The small molecule below binds the protein below.
Small molecule (SMILES): C[C@H](C[C@@H](C[C@H](C[C@@H](C[C@@H](CCN1CCCC1=O)N1CCCC1=O)N1CCCC1=O)N1CCCC1=O)N1CCCC1=O)N1CCCC1=O

Sequence of chain 8.A:
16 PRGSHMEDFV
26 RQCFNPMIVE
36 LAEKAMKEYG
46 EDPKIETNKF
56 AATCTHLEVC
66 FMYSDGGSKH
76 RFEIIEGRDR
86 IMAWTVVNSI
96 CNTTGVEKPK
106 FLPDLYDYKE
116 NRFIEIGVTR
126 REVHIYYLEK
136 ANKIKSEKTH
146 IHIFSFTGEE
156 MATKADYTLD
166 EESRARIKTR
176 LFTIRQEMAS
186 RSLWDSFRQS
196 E

Binding-site contacts:
Ligand atom C22 contacts residue ILE79 of chain 8.A at 3.9 Å (hydrophobic).
Ligand atom C23 contacts residue PHE66 of chain 8.A at 4.1 Å (hydrophobic).
Ligand atom N03 contacts residue ILE79 of chain 8.A at 4.3 Å.
Ligand atom C30 contacts residue PHE66 of chain 8.A at 3.7 Å (hydrophobic).
Ligand atom O02 contacts residue LEU36 of chain 8.A at 3.6 Å.
Ligand atom C04 contacts residue MET32 of chain 8.A at 3.6 Å (hydrophobic).
Ligand atom O02 contacts residue GLY82 of chain 8.A at 3.6 Å.
Ligand atom C24 contacts residue GLY82 of chain 8.A at 4.1 Å.
Ligand atom O06 contacts residue MET32 of chain 8.A at 3.9 Å.
Ligand atom C11 contacts residue MET32 of chain 8.A at 3.8 Å (hydrophobic).
Ligand atom C33 contacts residue ASP70 of chain 8.A at 4.4 Å.
Ligand atom C01 contacts residue MET32 of chain 8.A at 4.0 Å (hydrophobic).
Ligand atom C01 contacts residue PHE66 of chain 8.A at 4.2 Å (hydrophobic).
Ligand atom C31 contacts residue PHE66 of chain 8.A at 3.6 Å (hydrophobic).
Ligand atom O03 contacts residue MET32 of chain 8.A at 3.2 Å (h-bond).
Ligand atom C25 contacts residue ARG83 of chain 8.A at 3.8 Å.
Ligand atom C24 contacts residue ARG83 of chain 8.A at 4.2 Å.
Ligand atom C23 contacts residue GLY82 of chain 8.A at 4.2 Å.
Ligand atom O04 contacts residue MET32 of chain 8.A at 3.0 Å.
Ligand atom C33 contacts residue PHE66 of chain 8.A at 3.5 Å (hydrophobic).
Ligand atom C25 contacts residue ILE79 of chain 8.A at 3.8 Å (hydrophobic).
Ligand atom C33 contacts residue MET67 of chain 8.A at 4.4 Å (hydrophobic).
Ligand atom N05 contacts residue PHE66 of chain 8.A at 3.8 Å.
Ligand atom C30 contacts residue MET32 of chain 8.A at 4.1 Å (hydrophobic).
Ligand atom C29 contacts residue MET32 of chain 8.A at 4.4 Å (hydrophobic).
Ligand atom C24 contacts residue GLU81 of chain 8.A at 4.3 Å.
Ligand atom O04 contacts residue PHE66 of chain 8.A at 3.7 Å.
Ligand atom N03 contacts residue PHE66 of chain 8.A at 4.3 Å.
Ligand atom C32 contacts residue MET67 of chain 8.A at 4.4 Å (hydrophobic).
Ligand atom C02 contacts residue ILE79 of chain 8.A at 3.8 Å (hydrophobic).
Ligand atom O02 contacts residue PHE66 of chain 8.A at 3.5 Å.
Ligand atom C32 contacts residue PHE66 of chain 8.A at 4.0 Å (hydrophobic).